The small molecule below binds the protein below.
Small molecule (SMILES): CC(=O)N[C@@H]1[C@@H](O)[C@H](O)[C@@H](CO)O[C@H]1O

Binding-site contacts:
Ligand atom O3 contacts residue ARG465 of chain 2.A at 3.6 Å.
Ligand atom C5 contacts residue ASN485 of chain 2.A at 3.6 Å.
Ligand atom O7 contacts residue ARG465 of chain 2.A at 3.6 Å.
Ligand atom N2 contacts residue ARG465 of chain 2.A at 4.4 Å.
Ligand atom O3 contacts residue ILE462 of chain 2.A at 4.0 Å.
Ligand atom C8 contacts residue ASN485 of chain 2.A at 4.4 Å.
Ligand atom C3 contacts residue ASN485 of chain 2.A at 3.6 Å.
Ligand atom C4 contacts residue ASN485 of chain 2.A at 4.2 Å.
Ligand atom O7 contacts residue SER466 of chain 2.A at 4.3 Å.
Ligand atom C7 contacts residue ARG465 of chain 2.A at 3.9 Å.
Ligand atom C8 contacts residue LYS469 of chain 2.A at 3.7 Å.
Ligand atom C3 contacts residue ARG465 of chain 2.A at 4.3 Å.
Ligand atom C7 contacts residue ASN485 of chain 2.A at 3.2 Å.
Ligand atom C7 contacts residue GLU482 of chain 2.A at 4.1 Å.
Ligand atom C8 contacts residue ARG465 of chain 2.A at 4.0 Å.
Ligand atom O7 contacts residue GLU482 of chain 2.A at 4.2 Å.
Ligand atom O5 contacts residue ASN485 of chain 2.A at 2.3 Å (h-bond).
Ligand atom O7 contacts residue ASN485 of chain 2.A at 3.2 Å (h-bond).
Ligand atom C2 contacts residue ASN485 of chain 2.A at 2.2 Å.
Ligand atom O3 contacts residue ASN485 of chain 2.A at 4.4 Å.
Ligand atom N2 contacts residue ASN485 of chain 2.A at 2.7 Å (h-bond).
Ligand atom C8 contacts residue GLU482 of chain 2.A at 3.8 Å.
Ligand atom C1 contacts residue ASN485 of chain 2.A at 1.4 Å.

Sequence of chain 2.A:
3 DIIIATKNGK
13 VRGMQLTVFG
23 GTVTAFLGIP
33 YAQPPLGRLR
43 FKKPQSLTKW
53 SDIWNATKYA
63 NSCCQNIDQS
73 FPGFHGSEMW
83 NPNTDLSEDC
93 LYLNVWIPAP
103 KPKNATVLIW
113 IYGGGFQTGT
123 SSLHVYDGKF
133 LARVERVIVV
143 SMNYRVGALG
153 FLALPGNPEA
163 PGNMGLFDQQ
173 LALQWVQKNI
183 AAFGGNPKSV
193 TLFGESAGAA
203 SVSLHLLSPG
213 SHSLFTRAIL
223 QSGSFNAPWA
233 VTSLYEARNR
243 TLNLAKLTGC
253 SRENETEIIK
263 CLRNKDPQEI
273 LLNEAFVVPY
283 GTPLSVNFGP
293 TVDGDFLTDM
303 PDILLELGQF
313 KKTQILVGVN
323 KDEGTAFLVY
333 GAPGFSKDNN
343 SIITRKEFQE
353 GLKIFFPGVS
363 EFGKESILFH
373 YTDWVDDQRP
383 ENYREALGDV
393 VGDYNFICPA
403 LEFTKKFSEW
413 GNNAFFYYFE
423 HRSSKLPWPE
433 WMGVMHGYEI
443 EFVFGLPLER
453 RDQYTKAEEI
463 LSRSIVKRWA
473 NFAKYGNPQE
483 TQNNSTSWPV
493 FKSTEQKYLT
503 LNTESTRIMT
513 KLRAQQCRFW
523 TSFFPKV